Sequence of chain 1.T:
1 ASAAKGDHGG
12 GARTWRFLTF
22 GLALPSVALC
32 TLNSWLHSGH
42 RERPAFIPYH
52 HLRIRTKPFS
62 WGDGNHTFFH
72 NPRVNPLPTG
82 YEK

Sequence of chain 1.P:
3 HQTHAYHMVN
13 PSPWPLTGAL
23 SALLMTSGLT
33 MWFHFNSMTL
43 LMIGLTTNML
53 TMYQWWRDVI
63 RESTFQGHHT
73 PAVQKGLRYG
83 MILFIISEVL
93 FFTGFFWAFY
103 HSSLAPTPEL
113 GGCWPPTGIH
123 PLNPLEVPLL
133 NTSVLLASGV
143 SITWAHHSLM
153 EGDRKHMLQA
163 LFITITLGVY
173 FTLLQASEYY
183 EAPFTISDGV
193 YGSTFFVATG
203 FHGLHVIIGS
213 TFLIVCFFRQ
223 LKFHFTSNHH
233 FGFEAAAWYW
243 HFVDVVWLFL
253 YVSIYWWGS

Binding-site contacts:
Ligand atom C1 contacts residue PHE69 of chain 1.T at 3.6 Å (hydrophobic).
Ligand atom C34 contacts residue LEU31 of chain 1.P at 4.2 Å (hydrophobic).
Ligand atom C57 contacts residue TRP34 of chain 1.P at 3.4 Å (hydrophobic).
Ligand atom C9 contacts residue GLY63 of chain 1.T at 3.2 Å.
Ligand atom O49 contacts residue PHE69 of chain 1.T at 4.0 Å.
Ligand atom O61 contacts residue TRP62 of chain 1.T at 3.5 Å.
Ligand atom C6 contacts residue PHE69 of chain 1.T at 4.1 Å (hydrophobic).
Ligand atom C4 contacts residue MET40 of chain 1.P at 3.8 Å (hydrophobic).
Ligand atom C22 contacts residue TRP34 of chain 1.P at 4.2 Å (hydrophobic).
Ligand atom O16 contacts residue TRP34 of chain 1.P at 4.0 Å.
Ligand atom C19 contacts residue LEU43 of chain 1.P at 4.1 Å (hydrophobic).
Ligand atom O6 contacts residue TRP62 of chain 1.T at 4.2 Å.
Ligand atom C40 contacts residue PGV1 of chain 1.KB at 4.3 Å.
Ligand atom C11 contacts residue GLY63 of chain 1.T at 3.2 Å.
Ligand atom O5 contacts residue TRP34 of chain 1.P at 3.1 Å.
Ligand atom C11 contacts residue TRP62 of chain 1.T at 4.2 Å (hydrophobic).
Ligand atom O61 contacts residue SER61 of chain 1.T at 2.6 Å (h-bond).
Ligand atom C6 contacts residue TRP34 of chain 1.P at 3.5 Å (hydrophobic).
Ligand atom C25 contacts residue LEU43 of chain 1.P at 4.2 Å (hydrophobic).
Ligand atom C57 contacts residue MET40 of chain 1.P at 3.4 Å (hydrophobic).
Ligand atom C18 contacts residue TRP34 of chain 1.P at 3.6 Å (hydrophobic).
Ligand atom C57 contacts residue SER61 of chain 1.T at 3.9 Å.
Ligand atom O5 contacts residue MET40 of chain 1.P at 3.5 Å (h-bond).
Ligand atom O1 contacts residue TRP62 of chain 1.T at 4.2 Å.
Ligand atom C4 contacts residue TRP34 of chain 1.P at 3.8 Å (hydrophobic).
Ligand atom C28 contacts residue LEU31 of chain 1.P at 4.2 Å (hydrophobic).
Ligand atom O6 contacts residue GLY63 of chain 1.T at 3.7 Å.
Ligand atom C9 contacts residue TRP62 of chain 1.T at 4.3 Å (hydrophobic).
Ligand atom C8 contacts residue GLY63 of chain 1.T at 3.6 Å.
Ligand atom C22 contacts residue LEU43 of chain 1.P at 4.0 Å (hydrophobic).
Ligand atom C4 contacts residue TRP62 of chain 1.T at 4.1 Å (hydrophobic).
Ligand atom O61 contacts residue TRP34 of chain 1.P at 3.1 Å (h-bond).
Ligand atom C57 contacts residue TRP62 of chain 1.T at 4.3 Å (hydrophobic).
Ligand atom O1 contacts residue GLY63 of chain 1.T at 3.9 Å.
Ligand atom C28 contacts residue PEK1 of chain 1.RB at 4.2 Å.
Ligand atom C22 contacts residue PEK1 of chain 1.RB at 3.9 Å.
Ligand atom C31 contacts residue LEU47 of chain 1.P at 4.1 Å (hydrophobic).
Ligand atom C3 contacts residue TRP62 of chain 1.T at 4.0 Å (hydrophobic).
Ligand atom O2 contacts residue GLY63 of chain 1.T at 4.3 Å.
Ligand atom C43 contacts residue PEK1 of chain 1.RB at 3.9 Å.

This small molecule binds to this protein.
Small molecule (SMILES): CCCCCCCCCCO[C@@H]1O[C@H](CO)[C@@H](O[C@H]2O[C@H](CO)[C@@H](O)[C@H](O)[C@H]2O)[C@H](O)[C@H]1O